The small molecule below binds the protein below.
Small molecule (SMILES): CC(=O)N[C@@H]1[C@@H](O)[C@H](O)[C@@H](CO)O[C@H]1O

Sequence of chain 2.H:
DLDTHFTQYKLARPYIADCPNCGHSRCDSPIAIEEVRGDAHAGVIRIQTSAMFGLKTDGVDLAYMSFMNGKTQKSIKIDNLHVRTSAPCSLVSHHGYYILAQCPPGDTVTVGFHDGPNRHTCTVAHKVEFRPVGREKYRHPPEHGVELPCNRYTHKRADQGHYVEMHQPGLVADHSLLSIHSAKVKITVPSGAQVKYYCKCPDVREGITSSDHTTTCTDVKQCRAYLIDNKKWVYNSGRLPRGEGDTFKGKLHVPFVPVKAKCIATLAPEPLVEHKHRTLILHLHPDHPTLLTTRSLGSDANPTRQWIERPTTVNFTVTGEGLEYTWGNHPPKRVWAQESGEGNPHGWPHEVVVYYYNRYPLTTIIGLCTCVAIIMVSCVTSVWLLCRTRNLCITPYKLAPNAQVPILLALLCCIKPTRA

Binding-site contacts:
Ligand atom O5 contacts residue VAL314 of chain 2.H at 3.8 Å.
Ligand atom C7 contacts residue ASN315 of chain 2.H at 3.3 Å.
Ligand atom C8 contacts residue ASN315 of chain 2.H at 3.5 Å.
Ligand atom O7 contacts residue ASN315 of chain 2.H at 4.2 Å.
Ligand atom C5 contacts residue ASN315 of chain 2.H at 3.7 Å.
Ligand atom C4 contacts residue ASN315 of chain 2.H at 4.3 Å.
Ligand atom C6 contacts residue THR313 of chain 2.H at 4.5 Å.
Ligand atom O5 contacts residue THR313 of chain 2.H at 4.3 Å.
Ligand atom O5 contacts residue ASN315 of chain 2.H at 2.4 Å (h-bond).
Ligand atom C2 contacts residue ASN315 of chain 2.H at 2.5 Å.
Ligand atom C1 contacts residue ASN315 of chain 2.H at 1.4 Å.
Ligand atom C8 contacts residue ILE281 of chain 2.H at 4.5 Å (hydrophobic).
Ligand atom N2 contacts residue ASN315 of chain 2.H at 2.8 Å (h-bond).
Ligand atom C3 contacts residue ASN315 of chain 2.H at 3.8 Å.
Ligand atom C6 contacts residue ASN315 of chain 2.H at 4.5 Å.
Ligand atom C1 contacts residue VAL314 of chain 2.H at 4.4 Å (hydrophobic).